Sequence of chain 1.D:
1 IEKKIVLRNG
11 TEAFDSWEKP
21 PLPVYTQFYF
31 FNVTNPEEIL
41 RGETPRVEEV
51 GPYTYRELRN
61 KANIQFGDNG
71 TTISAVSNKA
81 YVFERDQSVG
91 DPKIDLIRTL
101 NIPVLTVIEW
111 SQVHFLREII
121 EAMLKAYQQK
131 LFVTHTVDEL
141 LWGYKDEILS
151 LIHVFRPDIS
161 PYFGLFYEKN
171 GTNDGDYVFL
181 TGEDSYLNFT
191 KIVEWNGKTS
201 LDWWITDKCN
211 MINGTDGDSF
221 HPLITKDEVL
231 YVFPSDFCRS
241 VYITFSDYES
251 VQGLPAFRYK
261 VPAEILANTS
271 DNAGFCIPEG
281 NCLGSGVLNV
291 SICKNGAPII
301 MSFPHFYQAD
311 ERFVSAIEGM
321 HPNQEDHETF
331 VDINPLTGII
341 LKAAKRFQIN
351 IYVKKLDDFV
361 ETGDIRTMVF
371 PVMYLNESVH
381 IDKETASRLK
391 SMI

This small molecule binds to this protein.
Small molecule (SMILES): CC(=O)N[C@H]1[C@H](O[C@H]2[C@H](O)[C@@H](NC(C)=O)CO[C@@H]2CO)O[C@H](CO)[C@@H](O[C@@H]2O[C@H](CO)[C@@H](O)[C@H](O[C@H]3O[C@H](CO)[C@@H](O)[C@H](O)[C@@H]3O)[C@@H]2O)[C@@H]1O

Binding-site contacts:
Ligand atom C1 contacts residue LEU96 of chain 1.D at 3.7 Å (hydrophobic).
Ligand atom N2 contacts residue ASN32 of chain 1.D at 3.0 Å (h-bond).
Ligand atom C7 contacts residue LEU96 of chain 1.D at 3.6 Å (hydrophobic).
Ligand atom O5 contacts residue ASN32 of chain 1.D at 2.3 Å (h-bond).
Ligand atom C7 contacts residue VAL50 of chain 1.D at 4.0 Å (hydrophobic).
Ligand atom C4 contacts residue ASN32 of chain 1.D at 4.2 Å.
Ligand atom O7 contacts residue ASN32 of chain 1.D at 3.8 Å.
Ligand atom C8 contacts residue ASP95 of chain 1.D at 4.5 Å.
Ligand atom N2 contacts residue LEU96 of chain 1.D at 2.7 Å (h-bond).
Ligand atom O6 contacts residue ARG98 of chain 1.D at 3.7 Å.
Ligand atom O7 contacts residue LEU96 of chain 1.D at 3.6 Å.
Ligand atom C3 contacts residue ASN32 of chain 1.D at 3.8 Å.
Ligand atom C1 contacts residue ASN32 of chain 1.D at 1.4 Å.
Ligand atom C8 contacts residue LEU96 of chain 1.D at 3.7 Å (hydrophobic).
Ligand atom O7 contacts residue THR134 of chain 1.D at 3.5 Å.
Ligand atom C2 contacts residue LEU96 of chain 1.D at 3.5 Å (hydrophobic).
Ligand atom C8 contacts residue ARG98 of chain 1.D at 3.9 Å.
Ligand atom C8 contacts residue VAL50 of chain 1.D at 3.5 Å (hydrophobic).
Ligand atom C7 contacts residue THR134 of chain 1.D at 3.8 Å.
Ligand atom C6 contacts residue ARG98 of chain 1.D at 3.3 Å.
Ligand atom O7 contacts residue VAL50 of chain 1.D at 4.1 Å.
Ligand atom C7 contacts residue ASN32 of chain 1.D at 3.6 Å.
Ligand atom O4 contacts residue LEU96 of chain 1.D at 4.5 Å.
Ligand atom C1 contacts residue ARG98 of chain 1.D at 4.4 Å.
Ligand atom C2 contacts residue ASN32 of chain 1.D at 2.5 Å.
Ligand atom C8 contacts residue THR134 of chain 1.D at 3.6 Å.
Ligand atom C3 contacts residue LEU96 of chain 1.D at 3.7 Å (hydrophobic).
Ligand atom C5 contacts residue ARG98 of chain 1.D at 4.4 Å.
Ligand atom O3 contacts residue LEU96 of chain 1.D at 4.4 Å.
Ligand atom C5 contacts residue ASN32 of chain 1.D at 3.6 Å.